Binding-site contacts:
Ligand atom C1M contacts residue PHE169 of chain 1.B at 3.5 Å (hydrophobic).
Ligand atom C2C contacts residue LYS53 of chain 1.B at 3.7 Å.
Ligand atom N1X contacts residue GLU71 of chain 1.B at 3.1 Å (salt-bridge).
Ligand atom N1 contacts residue THR106 of chain 1.B at 3.1 Å (h-bond).
Ligand atom C1A contacts residue ARG67 of chain 1.B at 3.5 Å.
Ligand atom C1R contacts residue LEU75 of chain 1.B at 3.7 Å (hydrophobic).
Ligand atom N1X contacts residue LEU75 of chain 1.B at 3.8 Å.
Ligand atom C1G contacts residue LYS53 of chain 1.B at 3.6 Å.
Ligand atom C1A contacts residue ARG70 of chain 1.B at 3.7 Å.
Ligand atom C1G contacts residue THR106 of chain 1.B at 3.6 Å.
Ligand atom C2 contacts residue ALA51 of chain 1.B at 3.3 Å (hydrophobic).
Ligand atom N1E contacts residue VAL30 of chain 1.B at 3.7 Å.
Ligand atom C1R contacts residue ASP168 of chain 1.B at 3.8 Å.
Ligand atom C2 contacts residue HIS107 of chain 1.B at 3.3 Å.
Ligand atom C1Z contacts residue ASP168 of chain 1.B at 3.6 Å.
Ligand atom C1Z contacts residue GLU71 of chain 1.B at 3.5 Å.
Ligand atom C2 contacts residue THR106 of chain 1.B at 3.4 Å.
Ligand atom N1W contacts residue LEU75 of chain 1.B at 3.7 Å.
Ligand atom C2 contacts residue MET109 of chain 1.B at 3.5 Å (hydrophobic).
Ligand atom C1K contacts residue GLU71 of chain 1.B at 3.6 Å.
Ligand atom C2B contacts residue PHE169 of chain 1.B at 3.4 Å (hydrophobic).
Ligand atom N1W contacts residue GLU71 of chain 1.B at 2.9 Å (salt-bridge).
Ligand atom N3 contacts residue ALA51 of chain 1.B at 3.5 Å.
Ligand atom C1J contacts residue THR106 of chain 1.B at 3.6 Å.
Ligand atom C4 contacts residue PHE169 of chain 1.B at 3.4 Å (hydrophobic).
Ligand atom C2A contacts residue GLU71 of chain 1.B at 3.6 Å.
Ligand atom C1O contacts residue GLU71 of chain 1.B at 3.7 Å.
Ligand atom N1E contacts residue PHE169 of chain 1.B at 3.8 Å.
Ligand atom C6 contacts residue ALA51 of chain 1.B at 3.7 Å (hydrophobic).
Ligand atom C1I contacts residue LYS53 of chain 1.B at 3.8 Å.
Ligand atom N1 contacts residue ALA51 of chain 1.B at 3.4 Å.
Ligand atom N1W contacts residue LYS53 of chain 1.B at 3.7 Å.
Ligand atom C1P contacts residue MET109 of chain 1.B at 3.8 Å (hydrophobic).
Ligand atom O1F contacts residue ASP168 of chain 1.B at 3.3 Å (salt-bridge).
Ligand atom C5 contacts residue PHE169 of chain 1.B at 3.4 Å (hydrophobic).
Ligand atom C1S contacts residue PHE169 of chain 1.B at 3.3 Å (hydrophobic).
Ligand atom C1L contacts residue GLU71 of chain 1.B at 3.8 Å.
Ligand atom N1 contacts residue LEU167 of chain 1.B at 3.7 Å.
Ligand atom C1P contacts residue PHE169 of chain 1.B at 3.5 Å (hydrophobic).
Ligand atom N3 contacts residue MET109 of chain 1.B at 3.0 Å (h-bond).

A protein and the small-molecule ligand that binds it are described below.
Small molecule (SMILES): Cc1ccc(-n2nc(C(C)(C)C)cc2NC(=O)Nc2cccc(Nc3ncnc4ccc(N)cc34)c2)cc1

Sequence of chain 1.B:
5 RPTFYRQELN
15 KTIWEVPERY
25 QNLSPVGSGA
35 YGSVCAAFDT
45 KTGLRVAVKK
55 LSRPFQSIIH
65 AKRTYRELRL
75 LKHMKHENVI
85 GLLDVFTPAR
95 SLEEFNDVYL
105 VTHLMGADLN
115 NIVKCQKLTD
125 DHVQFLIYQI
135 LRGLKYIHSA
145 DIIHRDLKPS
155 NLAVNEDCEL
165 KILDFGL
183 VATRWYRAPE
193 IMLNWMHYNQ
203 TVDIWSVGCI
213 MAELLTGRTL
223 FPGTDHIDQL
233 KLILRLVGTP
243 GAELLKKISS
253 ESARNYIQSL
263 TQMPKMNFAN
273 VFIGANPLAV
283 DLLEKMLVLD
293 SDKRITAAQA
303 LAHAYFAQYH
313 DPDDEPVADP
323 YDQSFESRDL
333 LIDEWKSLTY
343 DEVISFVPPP